Sequence of chain 50.A:
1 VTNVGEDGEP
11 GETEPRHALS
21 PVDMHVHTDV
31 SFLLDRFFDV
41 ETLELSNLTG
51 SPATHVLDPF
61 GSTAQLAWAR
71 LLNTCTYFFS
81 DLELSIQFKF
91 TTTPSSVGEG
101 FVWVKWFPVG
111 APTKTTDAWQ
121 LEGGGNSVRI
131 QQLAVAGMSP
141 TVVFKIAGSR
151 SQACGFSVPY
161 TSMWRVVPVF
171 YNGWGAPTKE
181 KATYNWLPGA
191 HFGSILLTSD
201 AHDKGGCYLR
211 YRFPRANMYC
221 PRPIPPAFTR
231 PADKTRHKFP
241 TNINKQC

This protein binds this small molecule.
Small molecule (SMILES): CC(=O)N[C@H]1[C@H]([C@H](O)[C@H](O)CO)O[C@@](O[C@H]2[C@@H](O)[C@@H](CO)O[C@@H](O[C@H]3[C@H](O)[C@@H](O)[C@@H](O)O[C@@H]3CO)[C@@H]2O)(C(=O)O)C[C@@H]1O

Sequence of chain 46.A:
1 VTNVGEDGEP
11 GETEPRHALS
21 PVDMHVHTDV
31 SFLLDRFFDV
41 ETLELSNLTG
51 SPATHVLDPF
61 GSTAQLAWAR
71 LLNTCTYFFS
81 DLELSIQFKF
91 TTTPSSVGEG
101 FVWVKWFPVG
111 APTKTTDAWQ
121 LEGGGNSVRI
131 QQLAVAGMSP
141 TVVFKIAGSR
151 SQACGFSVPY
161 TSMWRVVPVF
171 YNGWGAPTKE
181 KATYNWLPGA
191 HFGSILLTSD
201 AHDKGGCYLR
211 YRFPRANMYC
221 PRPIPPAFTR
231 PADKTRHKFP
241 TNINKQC

Binding-site contacts:
Ligand atom O10 contacts residue ALA64 of chain 46.A at 3.8 Å.
Ligand atom C11 contacts residue GLN132 of chain 50.A at 4.3 Å.
Ligand atom C4 contacts residue ALA118 of chain 50.A at 4.0 Å (hydrophobic).
Ligand atom O1B contacts residue ARG129 of chain 50.A at 3.9 Å.
Ligand atom O10 contacts residue GLN65 of chain 46.A at 4.0 Å.
Ligand atom C11 contacts residue TRP119 of chain 50.A at 4.4 Å (hydrophobic).
Ligand atom C7 contacts residue ALA118 of chain 50.A at 3.6 Å (hydrophobic).
Ligand atom C1 contacts residue ARG129 of chain 50.A at 4.0 Å.
Ligand atom C8 contacts residue GLN120 of chain 50.A at 4.1 Å.
Ligand atom C10 contacts residue ALA64 of chain 46.A at 4.5 Å (hydrophobic).
Ligand atom C6 contacts residue ALA118 of chain 50.A at 3.4 Å (hydrophobic).
Ligand atom C10 contacts residue ALA118 of chain 50.A at 3.8 Å (hydrophobic).
Ligand atom C9 contacts residue TRP119 of chain 50.A at 4.3 Å (hydrophobic).
Ligand atom O1A contacts residue ALA118 of chain 50.A at 4.5 Å.
Ligand atom C11 contacts residue ALA118 of chain 50.A at 3.9 Å (hydrophobic).
Ligand atom O9 contacts residue THR42 of chain 46.A at 4.0 Å.
Ligand atom O8 contacts residue TRP119 of chain 50.A at 3.8 Å.
Ligand atom C8 contacts residue ALA118 of chain 50.A at 4.3 Å (hydrophobic).
Ligand atom O9 contacts residue GLN120 of chain 50.A at 3.5 Å (h-bond).
Ligand atom N5 contacts residue ALA118 of chain 50.A at 2.8 Å (h-bond).
Ligand atom O1A contacts residue ARG129 of chain 50.A at 3.3 Å (salt-bridge).
Ligand atom O8 contacts residue ALA118 of chain 50.A at 3.8 Å.
Ligand atom C11 contacts residue GLN65 of chain 46.A at 3.7 Å.
Ligand atom C10 contacts residue GLN65 of chain 46.A at 4.5 Å.
Ligand atom O8 contacts residue GLN120 of chain 50.A at 2.8 Å (h-bond).
Ligand atom C5 contacts residue ALA118 of chain 50.A at 3.6 Å (hydrophobic).